Sequence of chain 1.A:
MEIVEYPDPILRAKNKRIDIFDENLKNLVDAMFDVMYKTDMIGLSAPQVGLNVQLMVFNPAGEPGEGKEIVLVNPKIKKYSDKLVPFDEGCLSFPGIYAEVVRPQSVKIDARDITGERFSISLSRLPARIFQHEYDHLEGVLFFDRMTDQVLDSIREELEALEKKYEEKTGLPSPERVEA

The protein below binds the small molecule below.
Small molecule (SMILES): CCCCC[C@H](CC(=O)NO)C(=O)N[C@H](C(=O)N1CCC[C@H]1CO)C(C)C

Binding-site contacts:
Ligand atom C7 contacts residue HIS133 of chain 1.A at 3.6 Å.
Ligand atom O13 contacts residue MET41 of chain 1.A at 3.4 Å.
Ligand atom C18 contacts residue ASP40 of chain 1.A at 3.4 Å.
Ligand atom N14 contacts residue MET41 of chain 1.A at 3.7 Å.
Ligand atom C17 contacts residue GLY90 of chain 1.A at 3.3 Å.
Ligand atom C9 contacts residue ILE130 of chain 1.A at 3.7 Å (hydrophobic).
Ligand atom O2 contacts residue HIS133 of chain 1.A at 3.3 Å.
Ligand atom O20 contacts residue GLY90 of chain 1.A at 2.7 Å (h-bond).
Ligand atom O2 contacts residue ZN1 of chain 1.F at 2.5 Å.
Ligand atom O4 contacts residue LEU92 of chain 1.A at 3.2 Å (h-bond).
Ligand atom C8 contacts residue HIS133 of chain 1.A at 3.7 Å.
Ligand atom O4 contacts residue CYS91 of chain 1.A at 3.6 Å.
Ligand atom N1 contacts residue ZN1 of chain 1.F at 3.1 Å.
Ligand atom N1 contacts residue GLY43 of chain 1.A at 3.6 Å (h-bond).
Ligand atom O20 contacts residue GLU89 of chain 1.A at 3.5 Å.
Ligand atom C26 contacts residue ASP88 of chain 1.A at 3.1 Å.
Ligand atom O2 contacts residue GLN48 of chain 1.A at 2.6 Å (h-bond).
Ligand atom C18 contacts residue MET41 of chain 1.A at 3.3 Å (hydrophobic).
Ligand atom O27 contacts residue PHE87 of chain 1.A at 3.7 Å.
Ligand atom C10 contacts residue GLU89 of chain 1.A at 3.7 Å.
Ligand atom N14 contacts residue GLY90 of chain 1.A at 3.4 Å (h-bond).
Ligand atom C3 contacts residue ZN1 of chain 1.F at 3.1 Å.
Ligand atom O4 contacts residue HIS133 of chain 1.A at 3.6 Å (h-bond).
Ligand atom N1 contacts residue HIS133 of chain 1.A at 3.4 Å.
Ligand atom C12 contacts residue MET41 of chain 1.A at 3.6 Å (hydrophobic).
Ligand atom O4 contacts residue ZN1 of chain 1.F at 2.4 Å.
Ligand atom O4 contacts residue GLN48 of chain 1.A at 3.1 Å (h-bond).
Ligand atom C5 contacts residue GLY43 of chain 1.A at 3.5 Å.
Ligand atom C7 contacts residue GLU134 of chain 1.A at 3.6 Å.
Ligand atom O2 contacts residue HIS137 of chain 1.A at 2.9 Å.
Ligand atom C3 contacts residue GLU134 of chain 1.A at 3.6 Å.
Ligand atom O2 contacts residue GLU134 of chain 1.A at 2.6 Å (salt-bridge).
Ligand atom O27 contacts residue ASP88 of chain 1.A at 2.6 Å (salt-bridge).
Ligand atom C6 contacts residue GLY90 of chain 1.A at 3.6 Å.
Ligand atom C3 contacts residue GLY43 of chain 1.A at 3.6 Å.
Ligand atom N1 contacts residue GLU134 of chain 1.A at 2.6 Å (salt-bridge).
Ligand atom C19 contacts residue GLY90 of chain 1.A at 3.6 Å.
Ligand atom C5 contacts residue MET41 of chain 1.A at 3.3 Å (hydrophobic).
Ligand atom N1 contacts residue GLN48 of chain 1.A at 3.4 Å (h-bond).
Ligand atom O13 contacts residue ILE42 of chain 1.A at 2.9 Å (h-bond).